Sequence of chain 2.A:
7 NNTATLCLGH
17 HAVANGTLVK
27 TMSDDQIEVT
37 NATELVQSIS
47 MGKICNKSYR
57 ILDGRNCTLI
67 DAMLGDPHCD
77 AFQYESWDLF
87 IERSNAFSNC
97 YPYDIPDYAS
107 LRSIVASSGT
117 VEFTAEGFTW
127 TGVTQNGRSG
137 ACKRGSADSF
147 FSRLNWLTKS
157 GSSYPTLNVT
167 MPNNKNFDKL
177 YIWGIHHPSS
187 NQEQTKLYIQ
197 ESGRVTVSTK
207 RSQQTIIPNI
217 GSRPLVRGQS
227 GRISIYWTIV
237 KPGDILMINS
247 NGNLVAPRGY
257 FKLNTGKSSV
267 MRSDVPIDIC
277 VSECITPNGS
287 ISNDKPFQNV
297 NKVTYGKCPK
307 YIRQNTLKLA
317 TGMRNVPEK

A protein and the small-molecule ligand that binds it are described below.
Small molecule (SMILES): CC(=O)N[C@@H]1[C@@H](O)[C@H](O)[C@@H](CO)O[C@H]1O

Binding-site contacts:
Ligand atom O7 contacts residue ASN21 of chain 2.A at 3.7 Å.
Ligand atom C4 contacts residue NAG1 of chain 2.D at 4.2 Å.
Ligand atom N2 contacts residue ASN21 of chain 2.A at 2.8 Å (h-bond).
Ligand atom C5 contacts residue NAG1 of chain 2.D at 4.4 Å.
Ligand atom N2 contacts residue ASN37 of chain 2.A at 4.1 Å.
Ligand atom C5 contacts residue ASN21 of chain 2.A at 3.7 Å.
Ligand atom C3 contacts residue NAG1 of chain 2.D at 3.9 Å.
Ligand atom C3 contacts residue ASN21 of chain 2.A at 3.8 Å.
Ligand atom O4 contacts residue NAG1 of chain 2.D at 3.7 Å.
Ligand atom C7 contacts residue ASN37 of chain 2.A at 3.9 Å.
Ligand atom C8 contacts residue ASN21 of chain 2.A at 4.4 Å.
Ligand atom O3 contacts residue NAG1 of chain 2.D at 3.8 Å.
Ligand atom O7 contacts residue THR23 of chain 2.A at 3.9 Å.
Ligand atom C4 contacts residue ASN21 of chain 2.A at 4.3 Å.
Ligand atom C1 contacts residue ASN21 of chain 2.A at 1.5 Å.
Ligand atom C2 contacts residue ASN21 of chain 2.A at 2.5 Å.
Ligand atom O7 contacts residue ASN37 of chain 2.A at 3.6 Å.
Ligand atom O3 contacts residue ASN37 of chain 2.A at 4.2 Å.
Ligand atom C7 contacts residue ASN21 of chain 2.A at 3.7 Å.
Ligand atom O5 contacts residue ASN21 of chain 2.A at 2.4 Å (h-bond).